The small molecule below binds the protein below.
Small molecule (SMILES): C=CC1=C(C)[C@@H](CC2=N/C(=C\c3[nH]c(/C=C4\NC(=O)C(C)=C4C=C)c(C)c3CCC(=O)O)C(CCC(=O)O)=C2C)NC1=O

Binding-site contacts:
Ligand atom C3A contacts residue CYS50 of chain 1.D at 3.4 Å (hydrophobic).
Ligand atom CHA contacts residue ASP54 of chain 1.D at 3.6 Å.
Ligand atom C1B contacts residue THR137 of chain 1.D at 3.6 Å.
Ligand atom C4D contacts residue CYS61 of chain 1.D at 3.3 Å (hydrophobic).
Ligand atom C1B contacts residue ASP54 of chain 1.D at 3.6 Å.
Ligand atom OA contacts residue GLN148 of chain 1.D at 2.9 Å (h-bond).
Ligand atom C3D contacts residue CYS61 of chain 1.D at 2.7 Å (hydrophobic).
Ligand atom CMB contacts residue ALA146 of chain 1.D at 3.7 Å (hydrophobic).
Ligand atom NB contacts residue THR137 of chain 1.D at 3.3 Å (h-bond).
Ligand atom C4C contacts residue ILE133 of chain 1.D at 3.6 Å (hydrophobic).
Ligand atom OA contacts residue LYS149 of chain 1.D at 2.9 Å (salt-bridge).
Ligand atom CAD contacts residue CYS61 of chain 1.D at 1.8 Å (hydrophobic).
Ligand atom O1C contacts residue ARG129 of chain 1.D at 3.0 Å (salt-bridge).
Ligand atom C2D contacts residue GLY58 of chain 1.D at 3.7 Å.
Ligand atom C3B contacts residue THR137 of chain 1.D at 3.6 Å.
Ligand atom CMD contacts residue SER57 of chain 1.D at 3.6 Å.
Ligand atom NA contacts residue PHE141 of chain 1.D at 3.8 Å.
Ligand atom CBD contacts residue TYR59 of chain 1.C at 3.5 Å (hydrophobic).
Ligand atom CMC contacts residue GLU62 of chain 1.D at 3.4 Å.
Ligand atom CMD contacts residue GLY58 of chain 1.D at 3.6 Å.
Ligand atom OD contacts residue CYS61 of chain 1.D at 3.2 Å (h-bond).
Ligand atom C4B contacts residue THR137 of chain 1.D at 3.3 Å.
Ligand atom O2C contacts residue ALA136 of chain 1.D at 3.7 Å.
Ligand atom C4C contacts residue ASP54 of chain 1.D at 3.6 Å.
Ligand atom NB contacts residue ASP54 of chain 1.D at 2.9 Å (salt-bridge).
Ligand atom CAB contacts residue ALA136 of chain 1.D at 3.6 Å (hydrophobic).
Ligand atom CBD contacts residue CYS61 of chain 1.D at 2.8 Å (hydrophobic).
Ligand atom CBA contacts residue CYS50 of chain 1.D at 1.8 Å (hydrophobic).
Ligand atom CMC contacts residue ARG129 of chain 1.D at 3.5 Å.
Ligand atom CMD contacts residue ASP54 of chain 1.D at 3.5 Å.
Ligand atom CHB contacts residue THR137 of chain 1.D at 3.7 Å.
Ligand atom OA contacts residue GLN147 of chain 1.D at 3.8 Å.
Ligand atom NC contacts residue ASP54 of chain 1.D at 2.9 Å (salt-bridge).
Ligand atom CAA contacts residue CYS50 of chain 1.D at 2.8 Å (hydrophobic).
Ligand atom CAD contacts residue TYR59 of chain 1.C at 3.2 Å (hydrophobic).
Ligand atom C1A contacts residue PHE141 of chain 1.D at 3.7 Å (hydrophobic).
Ligand atom OA contacts residue ALA146 of chain 1.D at 3.6 Å.
Ligand atom OD contacts residue LYS62 of chain 1.C at 3.5 Å.
Ligand atom NC contacts residue ILE133 of chain 1.D at 3.7 Å.
Ligand atom CHC contacts residue ASP54 of chain 1.D at 3.6 Å.

Sequence of chain 1.C:
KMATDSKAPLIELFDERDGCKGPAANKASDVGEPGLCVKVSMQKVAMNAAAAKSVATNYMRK

Sequence of chain 1.D:
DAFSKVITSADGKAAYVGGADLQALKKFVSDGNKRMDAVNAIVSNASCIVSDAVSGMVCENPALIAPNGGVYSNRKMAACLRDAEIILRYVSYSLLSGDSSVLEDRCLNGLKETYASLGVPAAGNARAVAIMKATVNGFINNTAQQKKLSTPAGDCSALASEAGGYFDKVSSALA